This protein binds this small molecule.
Small molecule (SMILES): O=C(Nc1ccn2nc(-c3ccccc3)nc2c1)c1ccnc(Cl)c1Cl

Binding-site contacts:
Ligand atom C17 contacts residue MET267 of chain 1.B at 3.4 Å (hydrophobic).
Ligand atom CL8 contacts residue VAL232 of chain 1.B at 3.6 Å.
Ligand atom C13 contacts residue GLN280 of chain 1.B at 3.6 Å.
Ligand atom CL8 contacts residue PHE283 of chain 1.B at 3.7 Å.
Ligand atom N18 contacts residue MET267 of chain 1.B at 3.5 Å.
Ligand atom C12 contacts residue MET267 of chain 1.B at 3.4 Å (hydrophobic).
Ligand atom C19 contacts residue GLY279 of chain 1.B at 3.4 Å.
Ligand atom N9 contacts residue PHE283 of chain 1.B at 3.4 Å.
Ligand atom O26 contacts residue GLN280 of chain 1.B at 2.9 Å (h-bond).
Ligand atom N16 contacts residue GLY279 of chain 1.B at 3.7 Å.
Ligand atom N18 contacts residue TYR247 of chain 1.B at 2.6 Å (h-bond).
Ligand atom C11 contacts residue MET267 of chain 1.B at 3.5 Å (hydrophobic).
Ligand atom N15 contacts residue MET267 of chain 1.B at 3.4 Å (h-bond).
Ligand atom C2 contacts residue PHE283 of chain 1.B at 3.7 Å (hydrophobic).
Ligand atom C24 contacts residue GLU275 of chain 1.B at 3.7 Å.
Ligand atom N4 contacts residue LEU229 of chain 1.B at 3.5 Å.
Ligand atom CL7 contacts residue SER231 of chain 1.B at 3.6 Å.
Ligand atom C14 contacts residue TYR247 of chain 1.B at 3.2 Å (hydrophobic).
Ligand atom C14 contacts residue MET267 of chain 1.B at 3.4 Å (hydrophobic).
Ligand atom C3 contacts residue LEU229 of chain 1.B at 3.8 Å (hydrophobic).
Ligand atom C17 contacts residue GLY279 of chain 1.B at 3.3 Å.
Ligand atom C23 contacts residue GLU275 of chain 1.B at 3.4 Å.
Ligand atom C19 contacts residue MET267 of chain 1.B at 3.6 Å (hydrophobic).
Ligand atom C13 contacts residue TYR247 of chain 1.B at 3.4 Å (hydrophobic).
Ligand atom N16 contacts residue MET267 of chain 1.B at 3.6 Å.
Ligand atom CL7 contacts residue LEU229 of chain 1.B at 3.4 Å.
Ligand atom C23 contacts residue PRO266 of chain 1.B at 3.8 Å (hydrophobic).
Ligand atom C10 contacts residue MET267 of chain 1.B at 3.6 Å (hydrophobic).
Ligand atom C11 contacts residue PHE283 of chain 1.B at 3.0 Å (hydrophobic).
Ligand atom C10 contacts residue PHE283 of chain 1.B at 3.5 Å (hydrophobic).
Ligand atom C23 contacts residue LYS272 of chain 1.B at 3.8 Å.
Ligand atom C21 contacts residue PRO266 of chain 1.B at 3.3 Å (hydrophobic).
Ligand atom C20 contacts residue GLY279 of chain 1.B at 3.8 Å.
Ligand atom C22 contacts residue GLU275 of chain 1.B at 3.2 Å.
Ligand atom C17 contacts residue TYR247 of chain 1.B at 3.8 Å (hydrophobic).
Ligand atom C1 contacts residue PHE283 of chain 1.B at 3.8 Å (hydrophobic).
Ligand atom C24 contacts residue MET267 of chain 1.B at 3.6 Å (hydrophobic).
Ligand atom C13 contacts residue MET267 of chain 1.B at 3.5 Å (hydrophobic).
Ligand atom C22 contacts residue PRO266 of chain 1.B at 3.6 Å (hydrophobic).
Ligand atom N15 contacts residue GLY279 of chain 1.B at 3.7 Å.

Sequence of chain 1.B:
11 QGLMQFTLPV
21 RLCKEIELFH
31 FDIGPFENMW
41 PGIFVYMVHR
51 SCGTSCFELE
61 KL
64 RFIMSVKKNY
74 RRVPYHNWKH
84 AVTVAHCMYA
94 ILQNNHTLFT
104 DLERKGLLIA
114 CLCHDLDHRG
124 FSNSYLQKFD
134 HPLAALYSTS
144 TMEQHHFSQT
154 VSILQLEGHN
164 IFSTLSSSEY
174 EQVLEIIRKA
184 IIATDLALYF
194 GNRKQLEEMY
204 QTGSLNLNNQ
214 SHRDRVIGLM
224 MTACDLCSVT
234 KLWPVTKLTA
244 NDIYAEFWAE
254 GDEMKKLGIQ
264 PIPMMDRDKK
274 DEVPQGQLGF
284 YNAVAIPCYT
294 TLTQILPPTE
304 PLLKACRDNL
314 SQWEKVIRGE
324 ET